Sequence of chain 1.T:
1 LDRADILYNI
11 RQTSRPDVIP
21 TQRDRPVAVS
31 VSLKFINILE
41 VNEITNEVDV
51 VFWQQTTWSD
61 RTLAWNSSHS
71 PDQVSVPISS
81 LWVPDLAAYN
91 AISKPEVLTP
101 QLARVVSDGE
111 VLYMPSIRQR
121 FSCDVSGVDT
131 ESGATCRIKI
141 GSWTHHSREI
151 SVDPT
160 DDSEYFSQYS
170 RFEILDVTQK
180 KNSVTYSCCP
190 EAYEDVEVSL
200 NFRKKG

Binding-site contacts:
Ligand atom O5 contacts residue SER68 of chain 1.T at 4.2 Å.
Ligand atom N2 contacts residue ASN66 of chain 1.T at 2.7 Å (h-bond).
Ligand atom C5 contacts residue SER68 of chain 1.T at 4.1 Å.
Ligand atom C1 contacts residue SER68 of chain 1.T at 3.9 Å.
Ligand atom C3 contacts residue ASN66 of chain 1.T at 3.8 Å.
Ligand atom O5 contacts residue ASN66 of chain 1.T at 2.5 Å (h-bond).
Ligand atom C5 contacts residue ASN66 of chain 1.T at 3.7 Å.
Ligand atom C1 contacts residue ASN66 of chain 1.T at 1.4 Å.
Ligand atom C7 contacts residue ASN66 of chain 1.T at 3.1 Å.
Ligand atom O7 contacts residue ASN66 of chain 1.T at 3.2 Å (h-bond).
Ligand atom C2 contacts residue ASN66 of chain 1.T at 2.4 Å.
Ligand atom C8 contacts residue ASN66 of chain 1.T at 4.2 Å.
Ligand atom C4 contacts residue ASN66 of chain 1.T at 4.3 Å.

This protein binds this small molecule.
Small molecule (SMILES): CC(=O)N[C@@H]1[C@@H](O)[C@H](O)[C@@H](CO)O[C@H]1O